Sequence of chain 1.C:
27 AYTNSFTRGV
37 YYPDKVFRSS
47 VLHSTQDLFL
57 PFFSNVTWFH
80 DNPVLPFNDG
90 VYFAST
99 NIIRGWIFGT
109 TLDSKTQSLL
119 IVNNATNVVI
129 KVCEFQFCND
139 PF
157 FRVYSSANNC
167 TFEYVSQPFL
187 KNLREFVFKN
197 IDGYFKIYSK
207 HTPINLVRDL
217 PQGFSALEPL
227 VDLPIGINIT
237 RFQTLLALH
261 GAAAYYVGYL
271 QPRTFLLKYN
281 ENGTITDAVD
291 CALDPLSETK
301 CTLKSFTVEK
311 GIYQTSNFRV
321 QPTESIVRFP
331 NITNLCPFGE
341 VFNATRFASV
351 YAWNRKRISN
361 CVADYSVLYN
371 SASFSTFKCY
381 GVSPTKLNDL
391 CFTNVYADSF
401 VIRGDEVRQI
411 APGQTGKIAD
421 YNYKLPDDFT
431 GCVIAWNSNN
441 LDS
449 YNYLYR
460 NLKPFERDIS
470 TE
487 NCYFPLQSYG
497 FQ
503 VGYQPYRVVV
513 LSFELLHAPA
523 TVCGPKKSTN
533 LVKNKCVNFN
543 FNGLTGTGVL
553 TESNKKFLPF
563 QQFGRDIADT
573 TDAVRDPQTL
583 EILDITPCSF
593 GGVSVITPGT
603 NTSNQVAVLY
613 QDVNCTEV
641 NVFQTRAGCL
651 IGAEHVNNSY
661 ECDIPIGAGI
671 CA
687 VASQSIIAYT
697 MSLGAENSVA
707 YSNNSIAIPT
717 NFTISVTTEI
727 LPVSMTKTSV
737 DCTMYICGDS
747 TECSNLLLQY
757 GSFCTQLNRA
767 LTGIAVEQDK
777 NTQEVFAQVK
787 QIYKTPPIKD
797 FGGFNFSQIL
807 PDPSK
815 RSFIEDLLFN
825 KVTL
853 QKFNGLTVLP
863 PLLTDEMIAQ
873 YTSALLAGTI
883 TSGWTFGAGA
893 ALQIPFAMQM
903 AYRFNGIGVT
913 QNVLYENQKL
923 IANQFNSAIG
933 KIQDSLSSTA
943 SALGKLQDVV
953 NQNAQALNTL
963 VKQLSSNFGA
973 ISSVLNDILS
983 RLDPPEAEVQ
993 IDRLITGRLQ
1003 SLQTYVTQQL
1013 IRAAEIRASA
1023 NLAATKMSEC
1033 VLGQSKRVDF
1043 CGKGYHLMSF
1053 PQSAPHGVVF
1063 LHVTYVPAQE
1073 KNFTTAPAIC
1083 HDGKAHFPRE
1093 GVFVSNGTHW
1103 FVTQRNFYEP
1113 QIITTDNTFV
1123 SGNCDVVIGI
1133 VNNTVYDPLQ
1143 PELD

The protein below binds the small molecule below.
Small molecule (SMILES): CC(=O)N[C@@H]1[C@@H](O)[C@H](O)[C@@H](CO)O[C@H]1O

Binding-site contacts:
Ligand atom N2 contacts residue ASN603 of chain 1.C at 2.8 Å (h-bond).
Ligand atom C5 contacts residue ASN603 of chain 1.C at 3.7 Å.
Ligand atom C3 contacts residue ASN603 of chain 1.C at 3.7 Å.
Ligand atom O5 contacts residue ASN603 of chain 1.C at 2.4 Å (h-bond).
Ligand atom C2 contacts residue ASN603 of chain 1.C at 2.4 Å.
Ligand atom C8 contacts residue ASN603 of chain 1.C at 3.9 Å.
Ligand atom C7 contacts residue ASN603 of chain 1.C at 3.5 Å.
Ligand atom O7 contacts residue ASN603 of chain 1.C at 4.4 Å.
Ligand atom C4 contacts residue ASN603 of chain 1.C at 4.2 Å.
Ligand atom C1 contacts residue ASN603 of chain 1.C at 1.4 Å.